Sequence of chain 1.A:
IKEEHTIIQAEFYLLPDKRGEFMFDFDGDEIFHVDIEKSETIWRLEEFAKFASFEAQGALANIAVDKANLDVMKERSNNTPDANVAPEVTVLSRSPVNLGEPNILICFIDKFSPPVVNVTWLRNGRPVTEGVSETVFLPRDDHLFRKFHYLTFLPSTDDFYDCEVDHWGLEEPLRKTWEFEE

Binding-site contacts:
Ligand atom O3 contacts residue TRP168 of chain 1.A at 3.9 Å.
Ligand atom O6 contacts residue ASN118 of chain 1.A at 3.8 Å.
Ligand atom C7 contacts residue ASN118 of chain 1.A at 3.4 Å.
Ligand atom C1 contacts residue ASN118 of chain 1.A at 1.5 Å.
Ligand atom C3 contacts residue TRP168 of chain 1.A at 4.0 Å (hydrophobic).
Ligand atom C4 contacts residue ASN118 of chain 1.A at 4.1 Å.
Ligand atom N2 contacts residue ASN118 of chain 1.A at 2.8 Å (h-bond).
Ligand atom C2 contacts residue ASP166 of chain 1.A at 4.1 Å.
Ligand atom N2 contacts residue TRP168 of chain 1.A at 4.2 Å.
Ligand atom O7 contacts residue ASP166 of chain 1.A at 3.7 Å.
Ligand atom C7 contacts residue ASP166 of chain 1.A at 4.0 Å.
Ligand atom O5 contacts residue ASN118 of chain 1.A at 2.3 Å (h-bond).
Ligand atom O7 contacts residue ASN118 of chain 1.A at 3.7 Å.
Ligand atom C1 contacts residue ASP166 of chain 1.A at 4.1 Å.
Ligand atom C8 contacts residue ASN118 of chain 1.A at 4.4 Å.
Ligand atom C8 contacts residue TRP168 of chain 1.A at 3.4 Å (hydrophobic).
Ligand atom O7 contacts residue TRP168 of chain 1.A at 3.5 Å (h-bond).
Ligand atom C2 contacts residue ASN118 of chain 1.A at 2.4 Å.
Ligand atom C8 contacts residue VAL116 of chain 1.A at 3.6 Å (hydrophobic).
Ligand atom C5 contacts residue ASN118 of chain 1.A at 3.7 Å.
Ligand atom C7 contacts residue TRP168 of chain 1.A at 3.9 Å (hydrophobic).
Ligand atom C8 contacts residue ASP166 of chain 1.A at 4.3 Å.
Ligand atom O7 contacts residue HIS167 of chain 1.A at 3.7 Å.
Ligand atom C6 contacts residue ASN118 of chain 1.A at 4.3 Å.
Ligand atom C8 contacts residue VAL117 of chain 1.A at 4.3 Å (hydrophobic).
Ligand atom C3 contacts residue ASN118 of chain 1.A at 3.8 Å.

The protein below binds the small molecule below.
Small molecule (SMILES): CC(=O)N[C@@H]1[C@@H](O)[C@H](O)[C@@H](CO)O[C@H]1O